Binding-site contacts:
Ligand atom C16 contacts residue ALA52 of chain 1.A at 3.8 Å (hydrophobic).
Ligand atom C22 contacts residue ALA52 of chain 1.A at 3.5 Å (hydrophobic).
Ligand atom N2 contacts residue GLU71 of chain 1.A at 2.9 Å (salt-bridge).
Ligand atom C16 contacts residue CYS105 of chain 1.A at 3.6 Å (hydrophobic).
Ligand atom C21 contacts residue VAL100 of chain 1.A at 3.6 Å (hydrophobic).
Ligand atom C16 contacts residue LEU171 of chain 1.A at 3.4 Å (hydrophobic).
Ligand atom C13 contacts residue ASP182 of chain 1.A at 3.5 Å.
Ligand atom C9 contacts residue LEU26 of chain 1.A at 3.5 Å (hydrophobic).
Ligand atom C1 contacts residue HIS162 of chain 1.A at 3.7 Å.
Ligand atom N4 contacts residue CYS105 of chain 1.A at 3.1 Å (h-bond).
Ligand atom N3 contacts residue VAL34 of chain 1.A at 3.6 Å.
Ligand atom C1 contacts residue ILE161 of chain 1.A at 3.5 Å (hydrophobic).
Ligand atom C3 contacts residue ILE78 of chain 1.A at 3.4 Å (hydrophobic).
Ligand atom N1 contacts residue ASP182 of chain 1.A at 3.7 Å.
Ligand atom N4 contacts residue LEU171 of chain 1.A at 3.6 Å.
Ligand atom C3 contacts residue CYS160 of chain 1.A at 3.8 Å (hydrophobic).
Ligand atom C18 contacts residue LEU171 of chain 1.A at 3.7 Å (hydrophobic).
Ligand atom C12 contacts residue GLU71 of chain 1.A at 3.4 Å.
Ligand atom O1 contacts residue CYS181 of chain 1.A at 3.2 Å.
Ligand atom O1 contacts residue ASP182 of chain 1.A at 2.8 Å (salt-bridge).
Ligand atom C10 contacts residue LEU75 of chain 1.A at 3.8 Å (hydrophobic).
Ligand atom C13 contacts residue GLU71 of chain 1.A at 3.2 Å.
Ligand atom N2 contacts residue ASP182 of chain 1.A at 3.7 Å.
Ligand atom N3 contacts residue ALA52 of chain 1.A at 3.8 Å.
Ligand atom C21 contacts residue LYS54 of chain 1.A at 3.6 Å.
Ligand atom C20 contacts residue VAL102 of chain 1.A at 3.7 Å (hydrophobic).
Ligand atom C24 contacts residue ASP182 of chain 1.A at 3.3 Å.
Ligand atom C4 contacts residue LEU155 of chain 1.A at 3.7 Å (hydrophobic).
Ligand atom C16 contacts residue GLU103 of chain 1.A at 3.2 Å.
Ligand atom C17 contacts residue LEU171 of chain 1.A at 3.4 Å (hydrophobic).
Ligand atom C14 contacts residue ASP182 of chain 1.A at 3.7 Å.
Ligand atom C2 contacts residue CYS160 of chain 1.A at 3.7 Å (hydrophobic).
Ligand atom C4 contacts residue ILE78 of chain 1.A at 3.6 Å (hydrophobic).
Ligand atom C20 contacts residue GLU71 of chain 1.A at 3.5 Å.
Ligand atom C8 contacts residue LEU26 of chain 1.A at 3.7 Å (hydrophobic).
Ligand atom C8 contacts residue PHE183 of chain 1.A at 3.7 Å (hydrophobic).
Ligand atom N4 contacts residue ALA52 of chain 1.A at 3.8 Å.
Ligand atom C22 contacts residue VAL102 of chain 1.A at 3.8 Å (hydrophobic).
Ligand atom C3 contacts residue ILE74 of chain 1.A at 3.5 Å (hydrophobic).
Ligand atom C22 contacts residue LYS54 of chain 1.A at 3.7 Å.

The small molecule below binds the protein below.
Small molecule (SMILES): O=C(Nc1ccc(Oc2ccccc2)cc1)c1cccnc1NCc1ccncc1

Sequence of chain 1.A:
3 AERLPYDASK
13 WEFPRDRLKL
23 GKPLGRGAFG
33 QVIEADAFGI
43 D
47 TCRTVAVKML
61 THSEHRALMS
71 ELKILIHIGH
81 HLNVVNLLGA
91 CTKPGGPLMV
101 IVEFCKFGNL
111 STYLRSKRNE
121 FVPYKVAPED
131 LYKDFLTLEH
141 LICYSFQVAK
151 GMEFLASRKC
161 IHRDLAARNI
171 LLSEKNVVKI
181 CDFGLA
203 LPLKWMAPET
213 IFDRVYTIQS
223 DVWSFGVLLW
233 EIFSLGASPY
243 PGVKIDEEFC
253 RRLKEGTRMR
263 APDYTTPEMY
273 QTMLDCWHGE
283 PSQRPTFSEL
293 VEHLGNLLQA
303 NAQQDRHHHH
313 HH